Sequence of chain 1.A:
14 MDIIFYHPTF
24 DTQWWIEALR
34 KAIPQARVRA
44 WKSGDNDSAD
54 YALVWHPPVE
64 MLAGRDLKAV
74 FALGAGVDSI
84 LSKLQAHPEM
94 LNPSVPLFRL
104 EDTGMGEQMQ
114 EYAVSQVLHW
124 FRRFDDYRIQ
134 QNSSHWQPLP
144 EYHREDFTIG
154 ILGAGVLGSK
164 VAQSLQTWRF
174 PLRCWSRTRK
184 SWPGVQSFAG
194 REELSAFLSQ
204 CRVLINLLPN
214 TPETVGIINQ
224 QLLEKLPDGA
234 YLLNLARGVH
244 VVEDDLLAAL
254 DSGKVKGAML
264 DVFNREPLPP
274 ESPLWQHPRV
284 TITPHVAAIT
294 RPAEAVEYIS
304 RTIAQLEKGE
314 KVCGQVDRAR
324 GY

This protein binds this small molecule.
Small molecule (SMILES): O=C(O)CCC(=O)C(=O)O

Binding-site contacts:
Ligand atom O1 contacts residue GLY79 of chain 1.A at 3.9 Å.
Ligand atom C5 contacts residue TRP58 of chain 1.A at 4.0 Å (hydrophobic).
Ligand atom C4 contacts residue HIS288 of chain 1.A at 4.4 Å.
Ligand atom O1 contacts residue ALA78 of chain 1.A at 2.9 Å (h-bond).
Ligand atom C3 contacts residue HIS288 of chain 1.A at 3.9 Å.
Ligand atom O1 contacts residue NAP1 of chain 1.C at 3.5 Å.
Ligand atom C1 contacts residue NAP1 of chain 1.C at 3.4 Å.
Ligand atom C3 contacts residue ILE292 of chain 1.A at 4.0 Å (hydrophobic).
Ligand atom C1 contacts residue ARG240 of chain 1.A at 3.8 Å.
Ligand atom O2 contacts residue TRP58 of chain 1.A at 4.1 Å.
Ligand atom C1 contacts residue TRP58 of chain 1.A at 4.4 Å (hydrophobic).
Ligand atom O1 contacts residue MET108 of chain 1.A at 3.8 Å.
Ligand atom O4 contacts residue HIS288 of chain 1.A at 3.6 Å.
Ligand atom C5 contacts residue HIS288 of chain 1.A at 3.7 Å.
Ligand atom O1 contacts residue ALA291 of chain 1.A at 4.5 Å.
Ligand atom O2 contacts residue ARG240 of chain 1.A at 2.9 Å (salt-bridge).
Ligand atom O2 contacts residue GLY77 of chain 1.A at 4.3 Å.
Ligand atom C1 contacts residue ALA78 of chain 1.A at 3.6 Å (hydrophobic).
Ligand atom C3 contacts residue ALA291 of chain 1.A at 3.5 Å (hydrophobic).
Ligand atom C2 contacts residue ALA291 of chain 1.A at 4.3 Å (hydrophobic).
Ligand atom C1 contacts residue GLY77 of chain 1.A at 4.3 Å.
Ligand atom O5 contacts residue ARG240 of chain 1.A at 2.9 Å (salt-bridge).
Ligand atom C2 contacts residue NAP1 of chain 1.C at 3.2 Å.
Ligand atom O5 contacts residue HIS288 of chain 1.A at 2.9 Å (h-bond).
Ligand atom O2 contacts residue NAP1 of chain 1.C at 3.8 Å.
Ligand atom O3 contacts residue HIS288 of chain 1.A at 3.7 Å.
Ligand atom O4 contacts residue TRP58 of chain 1.A at 3.3 Å.
Ligand atom O4 contacts residue ARG240 of chain 1.A at 4.0 Å.
Ligand atom C4 contacts residue ILE292 of chain 1.A at 4.3 Å (hydrophobic).
Ligand atom C4 contacts residue TRP58 of chain 1.A at 4.4 Å (hydrophobic).
Ligand atom O1 contacts residue GLY77 of chain 1.A at 3.5 Å.
Ligand atom O2 contacts residue GLY79 of chain 1.A at 2.6 Å (h-bond).
Ligand atom O2 contacts residue ALA78 of chain 1.A at 3.4 Å (h-bond).
Ligand atom O5 contacts residue NAP1 of chain 1.C at 3.0 Å.
Ligand atom C2 contacts residue ARG240 of chain 1.A at 3.9 Å.
Ligand atom C3 contacts residue NAP1 of chain 1.C at 3.7 Å.
Ligand atom C2 contacts residue HIS288 of chain 1.A at 3.8 Å.
Ligand atom C1 contacts residue GLY79 of chain 1.A at 3.7 Å.